Binding-site contacts:
Ligand atom CD contacts residue HIS153 of chain 1.D at 3.5 Å.
Ligand atom CD contacts residue ASP105 of chain 1.D at 4.0 Å.
Ligand atom C contacts residue PHE154 of chain 1.D at 4.1 Å (hydrophobic).
Ligand atom CA contacts residue HIS273 of chain 1.D at 4.0 Å.
Ligand atom C contacts residue ASP105 of chain 1.D at 2.4 Å.
Ligand atom O contacts residue TRP109 of chain 1.D at 4.3 Å.
Ligand atom CE contacts residue HIS273 of chain 1.D at 4.2 Å.
Ligand atom CB contacts residue TYR215 of chain 1.D at 4.3 Å (hydrophobic).
Ligand atom CD contacts residue HIS273 of chain 1.D at 4.2 Å.
Ligand atom CB contacts residue PHE179 of chain 1.D at 3.9 Å (hydrophobic).
Ligand atom C1 contacts residue HIS273 of chain 1.D at 4.1 Å.
Ligand atom CA contacts residue ASP105 of chain 1.D at 1.4 Å.
Ligand atom CD contacts residue HIS183 of chain 1.D at 4.3 Å.
Ligand atom C2 contacts residue VAL151 of chain 1.D at 3.8 Å (hydrophobic).
Ligand atom CG contacts residue HIS153 of chain 1.D at 4.1 Å.
Ligand atom CD contacts residue VAL151 of chain 1.D at 4.3 Å (hydrophobic).
Ligand atom C2 contacts residue MET248 of chain 1.D at 3.7 Å (hydrophobic).
Ligand atom O contacts residue ASP105 of chain 1.D at 3.6 Å.
Ligand atom CA contacts residue PHE39 of chain 1.D at 4.4 Å (hydrophobic).
Ligand atom CA contacts residue HIS153 of chain 1.D at 4.3 Å.
Ligand atom O contacts residue PHE154 of chain 1.D at 3.4 Å.
Ligand atom C contacts residue TRP109 of chain 1.D at 4.3 Å (hydrophobic).
Ligand atom CG contacts residue PHE179 of chain 1.D at 4.5 Å (hydrophobic).
Ligand atom CE contacts residue VAL151 of chain 1.D at 4.2 Å (hydrophobic).
Ligand atom CB contacts residue HIS273 of chain 1.D at 3.6 Å.
Ligand atom C1 contacts residue GLY246 of chain 1.D at 3.6 Å.
Ligand atom C1 contacts residue MET248 of chain 1.D at 4.0 Å (hydrophobic).
Ligand atom CG contacts residue HIS273 of chain 1.D at 3.2 Å.
Ligand atom CG contacts residue ASP105 of chain 1.D at 3.0 Å.
Ligand atom C1 contacts residue GLN129 of chain 1.D at 3.9 Å.
Ligand atom O contacts residue HIS153 of chain 1.D at 2.7 Å (h-bond).
Ligand atom CE contacts residue ASP105 of chain 1.D at 4.1 Å.
Ligand atom O contacts residue ILE106 of chain 1.D at 4.4 Å.
Ligand atom CB contacts residue HIS153 of chain 1.D at 3.6 Å.
Ligand atom C contacts residue HIS153 of chain 1.D at 3.8 Å.
Ligand atom CA contacts residue TYR215 of chain 1.D at 3.7 Å (hydrophobic).
Ligand atom CB contacts residue ASP105 of chain 1.D at 2.5 Å.
Ligand atom C contacts residue ILE106 of chain 1.D at 4.0 Å (hydrophobic).
Ligand atom C contacts residue TYR215 of chain 1.D at 3.3 Å (hydrophobic).
Ligand atom O contacts residue TYR215 of chain 1.D at 2.7 Å (h-bond).

A protein and the small-molecule ligand that binds it are described below.
Small molecule (SMILES): CCCCCC[C@@H](O)CO

Sequence of chain 1.D:
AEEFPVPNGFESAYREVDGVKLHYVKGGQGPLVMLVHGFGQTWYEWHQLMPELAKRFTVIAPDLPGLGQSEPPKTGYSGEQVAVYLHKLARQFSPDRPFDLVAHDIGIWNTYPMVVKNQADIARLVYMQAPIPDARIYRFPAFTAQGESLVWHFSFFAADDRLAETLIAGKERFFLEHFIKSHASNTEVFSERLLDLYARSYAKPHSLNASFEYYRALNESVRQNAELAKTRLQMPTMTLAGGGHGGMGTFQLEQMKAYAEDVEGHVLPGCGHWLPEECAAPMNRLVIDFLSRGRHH